This small molecule binds to this protein.
Small molecule (SMILES): CC(=O)N[C@@H]1[C@@H](O)[C@H](O)[C@@H](CO)O[C@H]1O

Sequence of chain 1.A:
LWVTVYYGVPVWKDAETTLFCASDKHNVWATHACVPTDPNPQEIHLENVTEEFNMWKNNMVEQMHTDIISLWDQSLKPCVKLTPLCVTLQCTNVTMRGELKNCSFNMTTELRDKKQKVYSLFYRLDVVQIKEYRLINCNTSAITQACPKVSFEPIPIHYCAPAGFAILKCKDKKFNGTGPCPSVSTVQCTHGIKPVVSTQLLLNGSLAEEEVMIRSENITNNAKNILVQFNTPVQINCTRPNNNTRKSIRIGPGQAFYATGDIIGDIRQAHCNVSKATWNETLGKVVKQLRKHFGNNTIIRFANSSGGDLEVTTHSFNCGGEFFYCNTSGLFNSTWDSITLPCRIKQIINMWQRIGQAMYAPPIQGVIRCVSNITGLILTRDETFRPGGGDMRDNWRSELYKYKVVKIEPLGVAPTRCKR

Binding-site contacts:
Ligand atom C1 contacts residue ASN262 of chain 1.A at 1.4 Å.
Ligand atom C8 contacts residue VAL299 of chain 1.A at 3.6 Å (hydrophobic).
Ligand atom C2 contacts residue ASN262 of chain 1.A at 2.5 Å.
Ligand atom C5 contacts residue GLN260 of chain 1.A at 4.2 Å.
Ligand atom C7 contacts residue ASN262 of chain 1.A at 3.4 Å.
Ligand atom O5 contacts residue ASN262 of chain 1.A at 2.4 Å (h-bond).
Ligand atom O7 contacts residue ASN262 of chain 1.A at 3.6 Å (h-bond).
Ligand atom C8 contacts residue SER300 of chain 1.A at 3.4 Å.
Ligand atom O7 contacts residue ASN298 of chain 1.A at 4.1 Å.
Ligand atom C3 contacts residue ASN262 of chain 1.A at 3.8 Å.
Ligand atom C8 contacts residue ASN298 of chain 1.A at 3.9 Å.
Ligand atom C8 contacts residue GLN260 of chain 1.A at 4.1 Å.
Ligand atom C1 contacts residue GLN260 of chain 1.A at 4.2 Å.
Ligand atom O6 contacts residue ARG409 of chain 1.A at 3.1 Å (salt-bridge).
Ligand atom C6 contacts residue ARG409 of chain 1.A at 4.3 Å.
Ligand atom C5 contacts residue ASN262 of chain 1.A at 3.7 Å.
Ligand atom O5 contacts residue ARG409 of chain 1.A at 3.8 Å.
Ligand atom N2 contacts residue ASN262 of chain 1.A at 2.9 Å (h-bond).
Ligand atom C4 contacts residue ASN262 of chain 1.A at 4.2 Å.
Ligand atom C3 contacts residue GLN260 of chain 1.A at 4.1 Å.
Ligand atom C7 contacts residue ASN298 of chain 1.A at 4.5 Å.